Sequence of chain 1.B:
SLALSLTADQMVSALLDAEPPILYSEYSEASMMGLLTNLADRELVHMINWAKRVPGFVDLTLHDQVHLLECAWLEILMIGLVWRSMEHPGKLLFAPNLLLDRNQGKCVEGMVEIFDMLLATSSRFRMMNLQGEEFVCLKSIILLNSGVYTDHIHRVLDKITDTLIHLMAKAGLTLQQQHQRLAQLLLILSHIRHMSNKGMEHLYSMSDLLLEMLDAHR

Binding-site contacts:
Ligand atom O01 contacts residue LEU90 of chain 1.B at 3.8 Å.
Ligand atom CL1 contacts residue GLU122 of chain 1.B at 3.7 Å.
Ligand atom O07 contacts residue ILE127 of chain 1.B at 3.7 Å.
Ligand atom O06 contacts residue GLY224 of chain 1.B at 3.2 Å.
Ligand atom O06 contacts residue ILE127 of chain 1.B at 3.3 Å.
Ligand atom C02 contacts residue PHE107 of chain 1.B at 3.7 Å (hydrophobic).
Ligand atom C11 contacts residue HIS227 of chain 1.B at 3.8 Å.
Ligand atom C03 contacts residue MET91 of chain 1.B at 3.8 Å (hydrophobic).
Ligand atom C12 contacts residue VAL121 of chain 1.B at 3.6 Å (hydrophobic).
Ligand atom CL1 contacts residue HIS227 of chain 1.B at 3.0 Å.
Ligand atom O03 contacts residue SER240 of chain 1.B at 3.4 Å (h-bond).
Ligand atom C12 contacts residue MET124 of chain 1.B at 3.6 Å (hydrophobic).
Ligand atom O06 contacts residue MET91 of chain 1.B at 3.6 Å.
Ligand atom C29 contacts residue ALA53 of chain 1.B at 3.9 Å (hydrophobic).
Ligand atom C21 contacts residue ALA53 of chain 1.B at 3.9 Å (hydrophobic).
Ligand atom O07 contacts residue MET124 of chain 1.B at 3.6 Å.
Ligand atom O02 contacts residue THR50 of chain 1.B at 3.9 Å.
Ligand atom O01 contacts residue ARG97 of chain 1.B at 3.6 Å.
Ligand atom C23 contacts residue LEU90 of chain 1.B at 3.6 Å (hydrophobic).
Ligand atom C26 contacts residue LEU228 of chain 1.B at 3.9 Å (hydrophobic).
Ligand atom C10 contacts residue HIS227 of chain 1.B at 3.5 Å.
Ligand atom C04 contacts residue LEU243 of chain 1.B at 3.5 Å (hydrophobic).
Ligand atom C13 contacts residue MET46 of chain 1.B at 3.7 Å (hydrophobic).
Ligand atom C25 contacts residue LEU49 of chain 1.B at 3.8 Å (hydrophobic).
Ligand atom C28 contacts residue ALA53 of chain 1.B at 3.5 Å (hydrophobic).
Ligand atom C22 contacts residue GLU56 of chain 1.B at 3.3 Å.
Ligand atom O01 contacts residue GLU56 of chain 1.B at 2.4 Å (salt-bridge).
Ligand atom C26 contacts residue THR50 of chain 1.B at 3.9 Å.
Ligand atom O03 contacts residue LEU244 of chain 1.B at 3.5 Å.
Ligand atom S01 contacts residue ILE127 of chain 1.B at 4.0 Å.
Ligand atom C21 contacts residue GLU56 of chain 1.B at 3.4 Å.
Ligand atom O02 contacts residue LEU243 of chain 1.B at 3.1 Å.
Ligand atom O08 contacts residue LEU49 of chain 1.B at 3.8 Å.
Ligand atom C05 contacts residue LEU243 of chain 1.B at 3.0 Å (hydrophobic).
Ligand atom C23 contacts residue LEU94 of chain 1.B at 3.9 Å (hydrophobic).
Ligand atom C13 contacts residue VAL121 of chain 1.B at 3.9 Å (hydrophobic).
Ligand atom C13 contacts residue MET124 of chain 1.B at 3.1 Å (hydrophobic).
Ligand atom C14 contacts residue MET124 of chain 1.B at 3.5 Å (hydrophobic).
Ligand atom C07 contacts residue THR50 of chain 1.B at 3.9 Å.
Ligand atom C04 contacts residue THR50 of chain 1.B at 3.3 Å.

The small molecule below binds the protein below.
Small molecule (SMILES): O=C(O)CCCCOc1ccc(C2=C(c3ccc(O)cc3)[C@@H]3C[C@@H](S(=O)(=O)Oc4cccc(Cl)c4)[C@H]2O3)cc1